Binding-site contacts:
Ligand atom C14 contacts residue TYR190 of chain 1.A at 3.7 Å (hydrophobic).
Ligand atom O1 contacts residue VAL108 of chain 1.A at 3.6 Å.
Ligand atom C19 contacts residue TYR190 of chain 1.A at 3.6 Å (hydrophobic).
Ligand atom C8 contacts residue TYR320 of chain 1.A at 3.7 Å (hydrophobic).
Ligand atom C7 contacts residue LYS103 of chain 1.A at 3.1 Å.
Ligand atom C27 contacts residue TYR183 of chain 1.A at 3.6 Å (hydrophobic).
Ligand atom C12 contacts residue TYR320 of chain 1.A at 3.2 Å (hydrophobic).
Ligand atom N1 contacts residue TYR320 of chain 1.A at 3.6 Å.
Ligand atom C6 contacts residue VAL181 of chain 1.A at 3.7 Å (hydrophobic).
Ligand atom C24 contacts residue VAL108 of chain 1.A at 3.4 Å (hydrophobic).
Ligand atom C23 contacts residue TYR190 of chain 1.A at 3.5 Å (hydrophobic).
Ligand atom O3 contacts residue LYS104 of chain 1.A at 3.4 Å.
Ligand atom C4 contacts residue VAL191 of chain 1.A at 3.6 Å (hydrophobic).
Ligand atom C10 contacts residue HIS237 of chain 1.A at 3.4 Å.
Ligand atom O4 contacts residue PRO238 of chain 1.A at 3.5 Å.
Ligand atom O3 contacts residue PRO238 of chain 1.A at 3.7 Å.
Ligand atom O4 contacts residue HIS237 of chain 1.A at 3.6 Å.
Ligand atom C21 contacts residue TYR190 of chain 1.A at 3.4 Å (hydrophobic).
Ligand atom C5 contacts residue VAL181 of chain 1.A at 3.5 Å (hydrophobic).
Ligand atom C26 contacts residue PRO97 of chain 1.A at 3.7 Å (hydrophobic).
Ligand atom C4 contacts residue TYR190 of chain 1.A at 3.5 Å (hydrophobic).
Ligand atom C5 contacts residue GLY192 of chain 1.A at 3.4 Å.
Ligand atom O6 contacts residue PRO97 of chain 1.A at 3.1 Å.
Ligand atom O6 contacts residue TRP231 of chain 1.A at 3.2 Å.
Ligand atom O3 contacts residue LYS105 of chain 1.A at 2.9 Å (salt-bridge).
Ligand atom C27 contacts residue TYR190 of chain 1.A at 3.6 Å (hydrophobic).
Ligand atom C22 contacts residue LEU236 of chain 1.A at 3.6 Å (hydrophobic).
Ligand atom O4 contacts residue PHE229 of chain 1.A at 3.6 Å.
Ligand atom N2 contacts residue PRO238 of chain 1.A at 3.5 Å (h-bond).
Ligand atom C16 contacts residue LEU236 of chain 1.A at 3.5 Å (hydrophobic).
Ligand atom O5 contacts residue TYR183 of chain 1.A at 3.1 Å.
Ligand atom C21 contacts residue TRP231 of chain 1.A at 3.2 Å (hydrophobic).
Ligand atom C16 contacts residue TYR190 of chain 1.A at 3.6 Å (hydrophobic).
Ligand atom C22 contacts residue TYR190 of chain 1.A at 3.7 Å (hydrophobic).
Ligand atom C25 contacts residue LEU102 of chain 1.A at 3.6 Å (hydrophobic).
Ligand atom C4 contacts residue GLY192 of chain 1.A at 3.7 Å.
Ligand atom C11 contacts residue TYR320 of chain 1.A at 3.5 Å (hydrophobic).
Ligand atom C15 contacts residue TYR190 of chain 1.A at 3.6 Å (hydrophobic).
Ligand atom C8 contacts residue LYS103 of chain 1.A at 3.7 Å.
Ligand atom C20 contacts residue TYR190 of chain 1.A at 3.4 Å (hydrophobic).

Sequence of chain 1.A:
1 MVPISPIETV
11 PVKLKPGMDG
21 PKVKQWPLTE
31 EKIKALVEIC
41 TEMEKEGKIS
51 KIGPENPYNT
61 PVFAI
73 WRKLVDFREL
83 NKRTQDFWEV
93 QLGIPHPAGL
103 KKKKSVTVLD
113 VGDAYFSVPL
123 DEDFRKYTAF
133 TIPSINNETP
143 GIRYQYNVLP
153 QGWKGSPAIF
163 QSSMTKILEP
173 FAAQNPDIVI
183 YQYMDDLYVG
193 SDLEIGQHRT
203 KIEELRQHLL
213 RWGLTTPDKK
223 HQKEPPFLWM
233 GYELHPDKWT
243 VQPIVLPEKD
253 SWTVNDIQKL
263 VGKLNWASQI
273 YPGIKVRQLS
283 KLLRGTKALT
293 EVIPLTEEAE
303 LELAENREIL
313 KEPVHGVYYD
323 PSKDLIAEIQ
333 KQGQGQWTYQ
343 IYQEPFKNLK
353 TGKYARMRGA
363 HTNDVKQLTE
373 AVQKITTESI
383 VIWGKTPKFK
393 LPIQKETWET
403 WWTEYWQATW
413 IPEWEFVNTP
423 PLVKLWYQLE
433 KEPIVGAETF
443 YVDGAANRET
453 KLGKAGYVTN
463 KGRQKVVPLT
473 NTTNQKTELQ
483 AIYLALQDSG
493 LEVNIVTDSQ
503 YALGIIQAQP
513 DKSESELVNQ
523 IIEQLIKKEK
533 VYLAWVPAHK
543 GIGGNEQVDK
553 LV

The small molecule below binds the protein below.
Small molecule (SMILES): COC(=O)Cc1cc(Oc2ccccc2OCCn2ccc(=O)[nH]c2=O)c(C)c2cc(C#N)ccc12